A small-molecule ligand and the protein it binds are described below.
Small molecule (SMILES): Nc1nc2c(ncn2[C@@H]2O[C@H](CO[P](=O)(O)O[P](=O)(O)NP(=O)(O)O)[C@@H](O)[C@H]2O)c(=O)[nH]1

Sequence of chain 1.D:
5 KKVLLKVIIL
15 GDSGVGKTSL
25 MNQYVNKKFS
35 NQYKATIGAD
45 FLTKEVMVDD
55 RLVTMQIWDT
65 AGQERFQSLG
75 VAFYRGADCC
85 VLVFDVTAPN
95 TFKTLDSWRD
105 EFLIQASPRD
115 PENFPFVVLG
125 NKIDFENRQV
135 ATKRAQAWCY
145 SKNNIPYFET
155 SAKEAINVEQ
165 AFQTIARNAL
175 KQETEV

Binding-site contacts:
Ligand atom PB contacts residue GLY18 of chain 1.D at 3.5 Å.
Ligand atom O2' contacts residue ASN35 of chain 1.D at 3.4 Å (h-bond).
Ligand atom N2 contacts residue ASP128 of chain 1.D at 2.6 Å (salt-bridge).
Ligand atom O3G contacts residue MG1 of chain 1.L at 3.3 Å.
Ligand atom O1B contacts residue LYS21 of chain 1.D at 3.2 Å (salt-bridge).
Ligand atom N7 contacts residue ASN125 of chain 1.D at 3.2 Å (h-bond).
Ligand atom O6 contacts residue LYS126 of chain 1.D at 3.6 Å.
Ligand atom C2 contacts residue ASP128 of chain 1.D at 3.4 Å.
Ligand atom O1B contacts residue GLY18 of chain 1.D at 3.2 Å (h-bond).
Ligand atom O1G contacts residue SER17 of chain 1.D at 3.0 Å (h-bond).
Ligand atom C6 contacts residue ASP128 of chain 1.D at 3.6 Å.
Ligand atom O3A contacts residue GLY18 of chain 1.D at 3.4 Å.
Ligand atom O1B contacts residue VAL19 of chain 1.D at 3.0 Å (h-bond).
Ligand atom N3B contacts residue GLY18 of chain 1.D at 2.8 Å (h-bond).
Ligand atom O1A contacts residue GLY20 of chain 1.D at 3.0 Å.
Ligand atom O1B contacts residue GLY20 of chain 1.D at 3.0 Å (h-bond).
Ligand atom O2B contacts residue MG1 of chain 1.L at 2.5 Å.
Ligand atom O1A contacts residue THR22 of chain 1.D at 3.5 Å (h-bond).
Ligand atom O6 contacts residue ASP128 of chain 1.D at 3.4 Å (salt-bridge).
Ligand atom O6 contacts residue ALA156 of chain 1.D at 2.8 Å (h-bond).
Ligand atom O3G contacts residue LYS21 of chain 1.D at 2.7 Å (salt-bridge).
Ligand atom N1 contacts residue ASP128 of chain 1.D at 2.8 Å (salt-bridge).
Ligand atom N9 contacts residue LYS126 of chain 1.D at 3.4 Å.
Ligand atom O2B contacts residue THR22 of chain 1.D at 2.6 Å (h-bond).
Ligand atom C4 contacts residue LYS126 of chain 1.D at 3.5 Å.
Ligand atom O2G contacts residue MG1 of chain 1.L at 1.9 Å.
Ligand atom O2G contacts residue THR22 of chain 1.D at 3.2 Å (h-bond).
Ligand atom O2' contacts residue SER34 of chain 1.D at 3.3 Å (h-bond).
Ligand atom O3G contacts residue GLY66 of chain 1.D at 2.7 Å (h-bond).
Ligand atom N2 contacts residue LYS157 of chain 1.D at 3.4 Å.
Ligand atom O3A contacts residue GLY20 of chain 1.D at 3.1 Å (h-bond).
Ligand atom N7 contacts residue GLY20 of chain 1.D at 3.5 Å.
Ligand atom PG contacts residue MG1 of chain 1.L at 3.0 Å.
Ligand atom O3' contacts residue ASN35 of chain 1.D at 3.3 Å (h-bond).
Ligand atom O2G contacts residue THR40 of chain 1.D at 2.9 Å (h-bond).
Ligand atom O1A contacts residue SER23 of chain 1.D at 2.9 Å (h-bond).
Ligand atom C8 contacts residue GLY20 of chain 1.D at 3.3 Å.
Ligand atom O6 contacts residue ASN125 of chain 1.D at 3.2 Å (h-bond).
Ligand atom N2 contacts residue PHE129 of chain 1.D at 3.3 Å.
Ligand atom O4' contacts residue LYS126 of chain 1.D at 3.5 Å.